Sequence of chain 1.B:
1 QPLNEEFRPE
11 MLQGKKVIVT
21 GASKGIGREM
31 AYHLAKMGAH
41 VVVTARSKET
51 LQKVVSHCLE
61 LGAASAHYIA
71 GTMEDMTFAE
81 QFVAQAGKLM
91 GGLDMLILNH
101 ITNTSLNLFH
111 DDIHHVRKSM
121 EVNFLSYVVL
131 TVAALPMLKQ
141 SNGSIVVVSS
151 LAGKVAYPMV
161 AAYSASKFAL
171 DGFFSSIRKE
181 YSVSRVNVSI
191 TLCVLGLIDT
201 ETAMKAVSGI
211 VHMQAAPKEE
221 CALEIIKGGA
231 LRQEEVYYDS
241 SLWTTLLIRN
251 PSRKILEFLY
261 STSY

Binding-site contacts:
Ligand atom C23 contacts residue TYR157 of chain 1.B at 3.7 Å (hydrophobic).
Ligand atom C19 contacts residue LEU197 of chain 1.B at 3.9 Å (hydrophobic).
Ligand atom C16 contacts residue LEU197 of chain 1.B at 3.7 Å (hydrophobic).
Ligand atom N7 contacts residue NAP1 of chain 1.G at 3.1 Å.
Ligand atom O25 contacts residue MET213 of chain 1.B at 3.9 Å.
Ligand atom C19 contacts residue SER150 of chain 1.B at 3.9 Å.
Ligand atom C4 contacts residue NAP1 of chain 1.G at 3.7 Å.
Ligand atom N12 contacts residue TYR163 of chain 1.B at 3.7 Å.
Ligand atom F21 contacts residue THR104 of chain 1.B at 3.8 Å.
Ligand atom C4 contacts residue TYR163 of chain 1.B at 3.9 Å (hydrophobic).
Ligand atom N7 contacts residue SER150 of chain 1.B at 3.7 Å.
Ligand atom F27 contacts residue TYR260 of chain 1.A at 3.7 Å.
Ligand atom C18 contacts residue LEU106 of chain 1.B at 3.6 Å (hydrophobic).
Ligand atom C18 contacts residue VAL160 of chain 1.B at 3.9 Å (hydrophobic).
Ligand atom C10 contacts residue NAP1 of chain 1.G at 3.9 Å.
Ligand atom C14 contacts residue THR104 of chain 1.B at 3.7 Å.
Ligand atom F21 contacts residue SER105 of chain 1.B at 3.0 Å.
Ligand atom F27 contacts residue TYR157 of chain 1.B at 2.5 Å.
Ligand atom F28 contacts residue VAL155 of chain 1.B at 3.7 Å.
Ligand atom F29 contacts residue LEU151 of chain 1.B at 3.6 Å.
Ligand atom C14 contacts residue VAL160 of chain 1.B at 3.5 Å (hydrophobic).
Ligand atom C22 contacts residue LEU151 of chain 1.B at 3.8 Å (hydrophobic).
Ligand atom C26 contacts residue TYR157 of chain 1.B at 3.7 Å (hydrophobic).
Ligand atom C2 contacts residue NAP1 of chain 1.G at 3.7 Å.
Ligand atom N12 contacts residue NAP1 of chain 1.G at 3.1 Å.
Ligand atom F21 contacts residue LEU106 of chain 1.B at 3.0 Å.
Ligand atom C13 contacts residue LEU106 of chain 1.B at 3.7 Å (hydrophobic).
Ligand atom C15 contacts residue SER150 of chain 1.B at 3.7 Å.
Ligand atom F28 contacts residue TYR260 of chain 1.A at 3.3 Å.
Ligand atom O25 contacts residue TYR260 of chain 1.A at 3.4 Å.
Ligand atom N12 contacts residue SER150 of chain 1.B at 2.7 Å (h-bond).
Ligand atom N7 contacts residue TYR163 of chain 1.B at 2.9 Å (h-bond).
Ligand atom C9 contacts residue TYR163 of chain 1.B at 3.7 Å (hydrophobic).
Ligand atom C18 contacts residue THR104 of chain 1.B at 3.9 Å.
Ligand atom C2 contacts residue TYR163 of chain 1.B at 3.9 Å (hydrophobic).
Ligand atom C5 contacts residue NAP1 of chain 1.G at 3.4 Å.
Ligand atom F29 contacts residue VAL155 of chain 1.B at 3.4 Å.
Ligand atom F29 contacts residue ALA152 of chain 1.B at 3.9 Å.
Ligand atom C10 contacts residue SER150 of chain 1.B at 3.6 Å.
Ligand atom C5 contacts residue ALA203 of chain 1.B at 3.6 Å (hydrophobic).

The protein below binds the small molecule below.
Small molecule (SMILES): CC(C)n1c(-c2ccc(OC(F)(F)F)cc2)nnc1C1(c2ccc(F)cc2)CC1

Sequence of chain 1.A:
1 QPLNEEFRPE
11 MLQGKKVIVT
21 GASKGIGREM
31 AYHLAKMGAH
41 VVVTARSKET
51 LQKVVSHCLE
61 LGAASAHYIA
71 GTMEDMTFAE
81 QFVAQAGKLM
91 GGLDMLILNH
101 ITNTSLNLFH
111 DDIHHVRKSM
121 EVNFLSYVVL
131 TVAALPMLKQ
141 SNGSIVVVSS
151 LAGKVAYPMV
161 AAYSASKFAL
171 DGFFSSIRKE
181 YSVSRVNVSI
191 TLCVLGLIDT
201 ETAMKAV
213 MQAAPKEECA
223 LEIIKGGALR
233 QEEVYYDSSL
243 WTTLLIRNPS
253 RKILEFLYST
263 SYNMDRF